Binding-site contacts:
Ligand atom C4 contacts residue TRP146 of chain 1.A at 3.1 Å (hydrophobic).
Ligand atom C5 contacts residue GLN115 of chain 1.B at 3.6 Å.
Ligand atom O2 contacts residue TRP54 of chain 1.B at 3.4 Å.
Ligand atom C2 contacts residue LEU107 of chain 1.B at 3.4 Å (hydrophobic).
Ligand atom C15 contacts residue TRP146 of chain 1.A at 4.0 Å (hydrophobic).
Ligand atom O1 contacts residue TYR192 of chain 1.A at 3.0 Å (h-bond).
Ligand atom C22 contacts residue TRP146 of chain 1.A at 3.7 Å (hydrophobic).
Ligand atom C17 contacts residue TRP54 of chain 1.B at 4.1 Å (hydrophobic).
Ligand atom C13 contacts residue TYR92 of chain 1.A at 3.1 Å (hydrophobic).
Ligand atom C5 contacts residue LEU107 of chain 1.B at 3.7 Å (hydrophobic).
Ligand atom C17 contacts residue TYR92 of chain 1.A at 4.1 Å (hydrophobic).
Ligand atom C8 contacts residue CYS187 of chain 1.A at 3.8 Å (hydrophobic).
Ligand atom C4 contacts residue THR147 of chain 1.A at 4.1 Å.
Ligand atom C21 contacts residue LEU37 of chain 1.B at 3.7 Å (hydrophobic).
Ligand atom C6 contacts residue GLN115 of chain 1.B at 3.5 Å.
Ligand atom C20 contacts residue TRP146 of chain 1.A at 3.8 Å (hydrophobic).
Ligand atom C15 contacts residue TYR192 of chain 1.A at 3.7 Å (hydrophobic).
Ligand atom C18 contacts residue TRP146 of chain 1.A at 3.5 Å (hydrophobic).
Ligand atom C12 contacts residue TRP146 of chain 1.A at 3.4 Å (hydrophobic).
Ligand atom C9 contacts residue CYS187 of chain 1.A at 3.9 Å (hydrophobic).
Ligand atom C1 contacts residue LEU107 of chain 1.B at 3.9 Å (hydrophobic).
Ligand atom C15 contacts residue TYR92 of chain 1.A at 3.9 Å (hydrophobic).
Ligand atom C3 contacts residue TYR192 of chain 1.A at 4.1 Å (hydrophobic).
Ligand atom C7 contacts residue THR147 of chain 1.A at 3.8 Å.
Ligand atom C12 contacts residue TYR192 of chain 1.A at 3.9 Å (hydrophobic).
Ligand atom C16 contacts residue TYR92 of chain 1.A at 4.0 Å (hydrophobic).
Ligand atom O1 contacts residue TRP146 of chain 1.A at 3.2 Å (h-bond).
Ligand atom C14 contacts residue TYR92 of chain 1.A at 3.9 Å (hydrophobic).
Ligand atom C20 contacts residue TRP54 of chain 1.B at 3.9 Å (hydrophobic).
Ligand atom C2 contacts residue LEU117 of chain 1.B at 3.7 Å (hydrophobic).
Ligand atom C5 contacts residue LEU117 of chain 1.B at 3.8 Å (hydrophobic).
Ligand atom C6 contacts residue LEU117 of chain 1.B at 4.0 Å (hydrophobic).
Ligand atom C6 contacts residue LEU107 of chain 1.B at 4.2 Å (hydrophobic).
Ligand atom C7 contacts residue TRP146 of chain 1.A at 3.3 Å (hydrophobic).
Ligand atom C1 contacts residue TRP146 of chain 1.A at 3.8 Å (hydrophobic).
Ligand atom C1 contacts residue LEU117 of chain 1.B at 4.0 Å (hydrophobic).
Ligand atom C22 contacts residue TRP54 of chain 1.B at 4.0 Å (hydrophobic).
Ligand atom C14 contacts residue TRP146 of chain 1.A at 3.6 Å (hydrophobic).
Ligand atom C18 contacts residue TRP54 of chain 1.B at 3.7 Å (hydrophobic).
Ligand atom C3 contacts residue TRP146 of chain 1.A at 3.6 Å (hydrophobic).

This small molecule binds to this protein.
Small molecule (SMILES): CN1[C@@H](CC(=O)c2ccccc2)CCC[C@H]1C[C@H](O)c1ccccc1

Sequence of chain 1.B:
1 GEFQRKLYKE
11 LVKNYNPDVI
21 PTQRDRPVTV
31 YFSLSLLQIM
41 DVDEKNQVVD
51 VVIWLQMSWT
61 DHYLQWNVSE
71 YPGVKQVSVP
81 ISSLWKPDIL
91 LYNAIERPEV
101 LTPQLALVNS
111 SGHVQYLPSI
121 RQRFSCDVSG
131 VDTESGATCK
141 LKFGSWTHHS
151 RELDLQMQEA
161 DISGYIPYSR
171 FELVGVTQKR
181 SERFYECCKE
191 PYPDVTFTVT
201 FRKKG

Sequence of chain 1.A:
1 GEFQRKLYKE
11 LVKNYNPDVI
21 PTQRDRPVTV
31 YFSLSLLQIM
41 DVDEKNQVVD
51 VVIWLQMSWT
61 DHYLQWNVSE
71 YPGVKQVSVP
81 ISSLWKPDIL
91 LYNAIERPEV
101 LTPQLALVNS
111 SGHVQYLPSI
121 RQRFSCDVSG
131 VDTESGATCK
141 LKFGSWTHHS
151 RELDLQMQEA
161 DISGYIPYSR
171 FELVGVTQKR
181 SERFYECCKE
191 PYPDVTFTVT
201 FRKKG